Sequence of chain 1.U:
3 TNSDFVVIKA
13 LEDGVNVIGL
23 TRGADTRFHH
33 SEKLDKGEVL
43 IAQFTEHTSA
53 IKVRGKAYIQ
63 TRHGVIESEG

Binding-site contacts:
Ligand atom N contacts residue THR23 of chain 1.U at 2.8 Å (h-bond).
Ligand atom CA contacts residue THR28 of chain 1.U at 3.3 Å.
Ligand atom CE2 contacts residue ALA44 of chain 1.T at 3.9 Å (hydrophobic).
Ligand atom CA contacts residue HIS31 of chain 1.T at 4.0 Å.
Ligand atom CD1 contacts residue GLN45 of chain 1.T at 3.7 Å.
Ligand atom CA contacts residue GLY25 of chain 1.U at 3.5 Å.
Ligand atom O contacts residue THR47 of chain 1.T at 2.5 Å (h-bond).
Ligand atom OXT contacts residue SER51 of chain 1.U at 2.9 Å (h-bond).
Ligand atom OXT contacts residue THR47 of chain 1.T at 3.6 Å.
Ligand atom N contacts residue ARG24 of chain 1.U at 3.8 Å.
Ligand atom C contacts residue THR47 of chain 1.T at 3.5 Å.
Ligand atom CH2 contacts residue GLY21 of chain 1.T at 3.6 Å.
Ligand atom OXT contacts residue GLY25 of chain 1.U at 3.1 Å (h-bond).
Ligand atom CD1 contacts residue SER51 of chain 1.U at 3.4 Å.
Ligand atom NE1 contacts residue ALA44 of chain 1.T at 3.8 Å.
Ligand atom CE3 contacts residue HIS32 of chain 1.T at 3.9 Å.
Ligand atom O contacts residue HIS31 of chain 1.T at 3.9 Å.
Ligand atom C contacts residue THR50 of chain 1.T at 3.9 Å.
Ligand atom NE1 contacts residue GLN45 of chain 1.T at 2.9 Å (h-bond).
Ligand atom OXT contacts residue ARG24 of chain 1.U at 3.5 Å.
Ligand atom N contacts residue THR28 of chain 1.U at 3.1 Å (h-bond).
Ligand atom C contacts residue SER51 of chain 1.U at 3.5 Å.
Ligand atom O contacts residue HIS49 of chain 1.T at 3.8 Å.
Ligand atom N contacts residue ASP27 of chain 1.U at 3.1 Å (salt-bridge).
Ligand atom CA contacts residue SER51 of chain 1.U at 3.9 Å.
Ligand atom CE2 contacts residue GLN45 of chain 1.T at 3.9 Å.
Ligand atom CA contacts residue THR23 of chain 1.U at 3.8 Å.
Ligand atom CB contacts residue THR28 of chain 1.U at 3.5 Å.
Ligand atom CB contacts residue SER51 of chain 1.U at 3.4 Å.
Ligand atom CG contacts residue SER51 of chain 1.U at 3.8 Å.
Ligand atom C contacts residue GLY25 of chain 1.U at 3.5 Å.
Ligand atom CZ2 contacts residue ALA44 of chain 1.T at 3.7 Å (hydrophobic).
Ligand atom CZ2 contacts residue THR50 of chain 1.T at 3.9 Å.
Ligand atom CZ2 contacts residue ILE53 of chain 1.T at 3.9 Å (hydrophobic).
Ligand atom N contacts residue GLY25 of chain 1.U at 2.6 Å (h-bond).
Ligand atom O contacts residue THR50 of chain 1.T at 2.8 Å (h-bond).
Ligand atom CD1 contacts residue THR47 of chain 1.T at 3.9 Å.
Ligand atom CE3 contacts residue HIS31 of chain 1.T at 4.0 Å.
Ligand atom CB contacts residue THR23 of chain 1.U at 3.7 Å.
Ligand atom CZ3 contacts residue GLY21 of chain 1.T at 3.6 Å.

This small molecule binds to this protein.
Small molecule (SMILES): N[C@@H](Cc1c[nH]c2ccccc12)C(=O)O

Sequence of chain 1.T:
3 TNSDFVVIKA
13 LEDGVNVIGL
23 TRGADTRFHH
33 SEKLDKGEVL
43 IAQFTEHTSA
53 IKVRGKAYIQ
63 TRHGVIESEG